This small molecule binds to this protein.
Small molecule (SMILES): CSCC[C@H](NC(=O)[C@@H](NC(=O)[C@H](CCC(=O)O)NC(=O)[C@H](CCSC)NC(=O)[C@H](CC(=O)O)NC(=O)[C@H](CCC(=O)O)NC(=O)[C@H](CC(N)=O)NC(=O)[C@H](CO)NC(=O)[C@H](C)N)[C@@H](C)O)C(=O)O

Binding-site contacts:
Ligand atom CD contacts residue LYS146 of chain 1.A at 3.4 Å.
Ligand atom OE1 contacts residue SER150 of chain 1.A at 2.9 Å (h-bond).
Ligand atom CE contacts residue TYR123 of chain 1.A at 3.5 Å (hydrophobic).
Ligand atom N contacts residue SER77 of chain 1.A at 3.0 Å (h-bond).
Ligand atom OD2 contacts residue GLN70 of chain 1.A at 3.0 Å (h-bond).
Ligand atom O contacts residue TRP147 of chain 1.A at 3.0 Å (h-bond).
Ligand atom O contacts residue TYR84 of chain 1.A at 3.0 Å (h-bond).
Ligand atom N contacts residue GLN70 of chain 1.A at 2.8 Å (h-bond).
Ligand atom OD2 contacts residue GLN97 of chain 1.A at 2.6 Å (h-bond).
Ligand atom OG1 contacts residue LYS146 of chain 1.A at 2.9 Å (salt-bridge).
Ligand atom O contacts residue TYR159 of chain 1.A at 2.6 Å (h-bond).
Ligand atom OXT contacts residue TYR84 of chain 1.A at 2.7 Å (h-bond).
Ligand atom O contacts residue TRP73 of chain 1.A at 3.0 Å (h-bond).
Ligand atom O contacts residue TRP73 of chain 1.A at 3.2 Å (h-bond).
Ligand atom CB contacts residue TRP73 of chain 1.A at 3.1 Å (hydrophobic).
Ligand atom CG contacts residue TYR156 of chain 1.A at 3.4 Å (hydrophobic).
Ligand atom O contacts residue LYS146 of chain 1.A at 2.8 Å (salt-bridge).
Ligand atom N contacts residue TYR7 of chain 1.A at 3.3 Å (h-bond).
Ligand atom N contacts residue GLU63 of chain 1.A at 2.9 Å (salt-bridge).
Ligand atom C contacts residue TYR7 of chain 1.A at 3.3 Å (hydrophobic).
Ligand atom CA contacts residue TYR171 of chain 1.A at 3.4 Å (hydrophobic).
Ligand atom OE1 contacts residue LYS146 of chain 1.A at 3.1 Å.
Ligand atom C contacts residue TYR84 of chain 1.A at 3.1 Å (hydrophobic).
Ligand atom OD1 contacts residue TYR156 of chain 1.A at 3.0 Å (h-bond).
Ligand atom N contacts residue TYR171 of chain 1.A at 2.6 Å (h-bond).
Ligand atom CA contacts residue TYR7 of chain 1.A at 3.3 Å (hydrophobic).
Ligand atom O contacts residue TRP147 of chain 1.A at 3.2 Å (h-bond).
Ligand atom CG contacts residue TYR159 of chain 1.A at 3.4 Å (hydrophobic).
Ligand atom C contacts residue LYS146 of chain 1.A at 3.4 Å.
Ligand atom CG contacts residue GLN97 of chain 1.A at 3.4 Å.
Ligand atom O contacts residue TYR7 of chain 1.A at 3.5 Å.
Ligand atom CB contacts residue TYR156 of chain 1.A at 3.4 Å (hydrophobic).
Ligand atom OD1 contacts residue GLN97 of chain 1.A at 3.1 Å (h-bond).
Ligand atom O contacts residue LYS66 of chain 1.A at 2.8 Å (salt-bridge).
Ligand atom OG contacts residue GLU63 of chain 1.A at 2.9 Å (salt-bridge).
Ligand atom OD1 contacts residue TYR159 of chain 1.A at 3.4 Å.
Ligand atom N contacts residue TYR7 of chain 1.A at 3.1 Å (h-bond).
Ligand atom O contacts residue LYS146 of chain 1.A at 3.3 Å (salt-bridge).
Ligand atom OXT contacts residue THR143 of chain 1.A at 2.6 Å (h-bond).
Ligand atom O contacts residue ASN80 of chain 1.A at 2.9 Å (h-bond).

Sequence of chain 1.A:
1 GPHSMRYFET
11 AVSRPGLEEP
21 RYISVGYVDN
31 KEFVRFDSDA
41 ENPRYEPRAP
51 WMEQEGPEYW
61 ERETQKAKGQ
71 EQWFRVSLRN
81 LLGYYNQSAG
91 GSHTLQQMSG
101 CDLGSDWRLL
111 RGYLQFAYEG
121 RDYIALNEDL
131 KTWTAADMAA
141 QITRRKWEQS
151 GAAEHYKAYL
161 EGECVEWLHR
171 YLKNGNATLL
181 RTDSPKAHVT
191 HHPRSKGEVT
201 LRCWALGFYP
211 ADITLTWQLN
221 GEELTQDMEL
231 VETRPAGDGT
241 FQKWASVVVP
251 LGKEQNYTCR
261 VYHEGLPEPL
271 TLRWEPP